Sequence of chain 1.D:
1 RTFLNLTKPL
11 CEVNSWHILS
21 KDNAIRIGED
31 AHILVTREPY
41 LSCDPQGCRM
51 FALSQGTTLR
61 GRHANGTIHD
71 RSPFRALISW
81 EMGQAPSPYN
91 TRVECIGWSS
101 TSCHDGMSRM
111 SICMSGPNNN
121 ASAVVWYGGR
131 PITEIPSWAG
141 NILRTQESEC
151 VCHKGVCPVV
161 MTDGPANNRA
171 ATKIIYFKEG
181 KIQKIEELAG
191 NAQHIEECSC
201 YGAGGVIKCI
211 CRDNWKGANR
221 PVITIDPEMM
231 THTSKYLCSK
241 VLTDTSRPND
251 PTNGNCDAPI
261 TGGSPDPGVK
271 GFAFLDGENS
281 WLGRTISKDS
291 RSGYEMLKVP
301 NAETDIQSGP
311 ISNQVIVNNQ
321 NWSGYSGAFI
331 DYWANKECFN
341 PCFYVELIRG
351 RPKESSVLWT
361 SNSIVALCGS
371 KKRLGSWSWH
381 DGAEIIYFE

The protein below binds the small molecule below.
Small molecule (SMILES): [H]/N=C(\N)N[C@H]1C=C(C(=O)O)O[C@@H]([C@H](O)[C@H](O)CO)[C@@H]1NC(C)=O

Binding-site contacts:
Ligand atom C9 contacts residue SER290 of chain 1.D at 3.9 Å.
Ligand atom N5 contacts residue SER292 of chain 1.D at 3.2 Å (h-bond).
Ligand atom C1 contacts residue SER287 of chain 1.D at 3.2 Å.
Ligand atom O6 contacts residue SER292 of chain 1.D at 3.5 Å (h-bond).
Ligand atom C11 contacts residue GLN320 of chain 1.D at 3.3 Å.
Ligand atom O1B contacts residue SER287 of chain 1.D at 3.4 Å.
Ligand atom N5 contacts residue TRP322 of chain 1.D at 3.7 Å.
Ligand atom NH2 contacts residue ASN319 of chain 1.D at 3.2 Å (h-bond).
Ligand atom CZ contacts residue ASN319 of chain 1.D at 3.4 Å.
Ligand atom O1A contacts residue SER287 of chain 1.D at 3.2 Å (h-bond).
Ligand atom O1A contacts residue ASP289 of chain 1.D at 3.4 Å (salt-bridge).
Ligand atom C4 contacts residue SER292 of chain 1.D at 3.9 Å.
Ligand atom NH1 contacts residue GLN320 of chain 1.D at 3.9 Å.
Ligand atom NE contacts residue ASN319 of chain 1.D at 3.3 Å (h-bond).
Ligand atom O10 contacts residue GLN320 of chain 1.D at 3.8 Å.
Ligand atom C5 contacts residue SER292 of chain 1.D at 3.9 Å.
Ligand atom C11 contacts residue ASN319 of chain 1.D at 4.0 Å.
Ligand atom C6 contacts residue SER292 of chain 1.D at 3.6 Å.
Ligand atom O9 contacts residue SER290 of chain 1.D at 3.4 Å (h-bond).
Ligand atom C6 contacts residue SER290 of chain 1.D at 3.8 Å.
Ligand atom O8 contacts residue SER290 of chain 1.D at 3.4 Å (h-bond).
Ligand atom C2 contacts residue SER287 of chain 1.D at 3.9 Å.
Ligand atom C7 contacts residue TRP322 of chain 1.D at 3.9 Å (hydrophobic).
Ligand atom O1B contacts residue ASN319 of chain 1.D at 3.2 Å (h-bond).
Ligand atom C10 contacts residue GLN320 of chain 1.D at 4.0 Å.
Ligand atom NH1 contacts residue ASN319 of chain 1.D at 4.0 Å.
Ligand atom C8 contacts residue SER290 of chain 1.D at 3.3 Å.
Ligand atom O9 contacts residue LYS353 of chain 1.D at 3.9 Å.
Ligand atom C11 contacts residue TRP322 of chain 1.D at 3.6 Å (hydrophobic).
Ligand atom O7 contacts residue TRP322 of chain 1.D at 3.1 Å.
Ligand atom C10 contacts residue TRP322 of chain 1.D at 3.9 Å (hydrophobic).
Ligand atom C3 contacts residue ASN319 of chain 1.D at 3.9 Å.
Ligand atom C10 contacts residue ASN319 of chain 1.D at 3.8 Å.
Ligand atom C4 contacts residue ASN319 of chain 1.D at 3.5 Å.
Ligand atom C11 contacts residue ASN321 of chain 1.D at 3.6 Å.
Ligand atom C7 contacts residue SER290 of chain 1.D at 3.5 Å.
Ligand atom C11 contacts residue SER292 of chain 1.D at 3.6 Å.
Ligand atom N5 contacts residue ASN319 of chain 1.D at 3.8 Å.
Ligand atom O6 contacts residue SER287 of chain 1.D at 3.7 Å.
Ligand atom O6 contacts residue SER290 of chain 1.D at 3.6 Å.